Sequence of chain 2.D:
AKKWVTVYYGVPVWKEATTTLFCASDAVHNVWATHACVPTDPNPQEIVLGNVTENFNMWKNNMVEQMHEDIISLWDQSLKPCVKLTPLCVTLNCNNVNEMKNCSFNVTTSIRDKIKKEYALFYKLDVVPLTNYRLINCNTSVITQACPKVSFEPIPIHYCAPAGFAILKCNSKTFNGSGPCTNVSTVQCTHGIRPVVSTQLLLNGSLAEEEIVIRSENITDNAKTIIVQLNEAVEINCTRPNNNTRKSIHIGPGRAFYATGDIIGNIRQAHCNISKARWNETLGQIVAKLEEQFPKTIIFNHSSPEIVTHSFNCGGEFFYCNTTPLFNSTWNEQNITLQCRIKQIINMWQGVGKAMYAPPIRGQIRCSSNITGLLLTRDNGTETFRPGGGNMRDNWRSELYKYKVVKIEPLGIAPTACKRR

A small-molecule ligand and the protein it binds are described below.
Small molecule (SMILES): CC(=O)N[C@@H]1[C@@H](O)[C@H](O)[C@@H](CO)O[C@H]1O

Binding-site contacts:
Ligand atom C4 contacts residue ASN365 of chain 2.D at 4.2 Å.
Ligand atom O7 contacts residue ASN365 of chain 2.D at 4.3 Å.
Ligand atom C5 contacts residue ASN365 of chain 2.D at 3.6 Å.
Ligand atom O5 contacts residue THR367 of chain 2.D at 4.0 Å.
Ligand atom C1 contacts residue THR367 of chain 2.D at 3.4 Å.
Ligand atom C3 contacts residue ASN365 of chain 2.D at 3.8 Å.
Ligand atom N2 contacts residue ASN365 of chain 2.D at 2.9 Å (h-bond).
Ligand atom O5 contacts residue ASN365 of chain 2.D at 2.3 Å (h-bond).
Ligand atom C2 contacts residue ASN365 of chain 2.D at 2.4 Å.
Ligand atom N2 contacts residue THR367 of chain 2.D at 4.5 Å.
Ligand atom C1 contacts residue ASN365 of chain 2.D at 1.4 Å.
Ligand atom C5 contacts residue THR367 of chain 2.D at 4.3 Å.
Ligand atom C7 contacts residue ASN365 of chain 2.D at 3.9 Å.
Ligand atom C2 contacts residue THR367 of chain 2.D at 4.4 Å.